Sequence of chain 1.D:
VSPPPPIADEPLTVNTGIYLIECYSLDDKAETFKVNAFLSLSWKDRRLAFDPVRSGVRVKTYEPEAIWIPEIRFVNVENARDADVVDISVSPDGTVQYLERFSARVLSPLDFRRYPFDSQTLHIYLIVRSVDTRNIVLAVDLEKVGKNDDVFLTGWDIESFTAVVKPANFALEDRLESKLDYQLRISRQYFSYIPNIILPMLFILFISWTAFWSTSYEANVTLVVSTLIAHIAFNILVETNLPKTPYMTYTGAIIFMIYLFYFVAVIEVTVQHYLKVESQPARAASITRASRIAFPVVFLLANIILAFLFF

A protein and the small-molecule ligand that binds it are described below.
Small molecule (SMILES): CC(C)c1cccc(C(C)C)c1O

Binding-site contacts:
Ligand atom C3 contacts residue ILE258 of chain 1.D at 4.3 Å (hydrophobic).
Ligand atom C2 contacts residue ASN307 of chain 1.D at 4.2 Å.
Ligand atom C4 contacts residue ILE202 of chain 1.D at 3.6 Å (hydrophobic).
Ligand atom C6 contacts residue ILE202 of chain 1.D at 4.0 Å (hydrophobic).
Ligand atom C6 contacts residue ILE258 of chain 1.D at 3.7 Å (hydrophobic).
Ligand atom C11 contacts residue ILE202 of chain 1.D at 3.7 Å (hydrophobic).
Ligand atom C12 contacts residue PRO120 of chain 1.D at 3.8 Å (hydrophobic).
Ligand atom O1 contacts residue TYR254 of chain 1.D at 3.0 Å.
Ligand atom C12 contacts residue THR255 of chain 1.D at 3.1 Å.
Ligand atom C2 contacts residue ILE258 of chain 1.D at 4.5 Å (hydrophobic).
Ligand atom C7 contacts residue TYR254 of chain 1.D at 3.8 Å (hydrophobic).
Ligand atom C4 contacts residue LEU206 of chain 1.D at 3.7 Å (hydrophobic).
Ligand atom C8 contacts residue TYR254 of chain 1.D at 4.1 Å (hydrophobic).
Ligand atom O1 contacts residue PHE121 of chain 1.D at 4.3 Å.
Ligand atom C3 contacts residue LEU206 of chain 1.D at 3.7 Å (hydrophobic).
Ligand atom O1 contacts residue ILE258 of chain 1.D at 4.1 Å.
Ligand atom C10 contacts residue ILE258 of chain 1.D at 4.1 Å (hydrophobic).
Ligand atom C12 contacts residue TYR254 of chain 1.D at 3.9 Å (hydrophobic).
Ligand atom C3 contacts residue ILE202 of chain 1.D at 3.6 Å (hydrophobic).
Ligand atom C9 contacts residue ASN307 of chain 1.D at 3.6 Å.
Ligand atom C2 contacts residue ILE202 of chain 1.D at 4.0 Å (hydrophobic).
Ligand atom C4 contacts residue ILE258 of chain 1.D at 3.9 Å (hydrophobic).
Ligand atom C12 contacts residue ILE202 of chain 1.D at 4.4 Å (hydrophobic).
Ligand atom C1 contacts residue ILE258 of chain 1.D at 4.1 Å (hydrophobic).
Ligand atom C1 contacts residue ILE202 of chain 1.D at 4.3 Å (hydrophobic).
Ligand atom C7 contacts residue ASN307 of chain 1.D at 3.8 Å.
Ligand atom C8 contacts residue PLC1 of chain 1.U at 3.5 Å.
Ligand atom C5 contacts residue ILE258 of chain 1.D at 3.6 Å (hydrophobic).
Ligand atom C12 contacts residue PHE121 of chain 1.D at 4.3 Å (hydrophobic).
Ligand atom C10 contacts residue THR255 of chain 1.D at 3.9 Å.
Ligand atom C2 contacts residue TYR254 of chain 1.D at 4.5 Å (hydrophobic).
Ligand atom C1 contacts residue TYR254 of chain 1.D at 4.2 Å (hydrophobic).
Ligand atom C10 contacts residue ILE202 of chain 1.D at 4.3 Å (hydrophobic).
Ligand atom C11 contacts residue THR255 of chain 1.D at 3.5 Å.
Ligand atom C5 contacts residue ILE202 of chain 1.D at 3.9 Å (hydrophobic).
Ligand atom C9 contacts residue PLC1 of chain 1.V at 3.9 Å.